The protein below binds the small molecule below.
Small molecule (SMILES): CC(=O)N[C@H]1[C@H](O[C@H]2[C@H](O)[C@@H](NC(C)=O)CO[C@@H]2CO)O[C@H](CO)[C@@H](O)[C@@H]1O

Sequence of chain 1.B:
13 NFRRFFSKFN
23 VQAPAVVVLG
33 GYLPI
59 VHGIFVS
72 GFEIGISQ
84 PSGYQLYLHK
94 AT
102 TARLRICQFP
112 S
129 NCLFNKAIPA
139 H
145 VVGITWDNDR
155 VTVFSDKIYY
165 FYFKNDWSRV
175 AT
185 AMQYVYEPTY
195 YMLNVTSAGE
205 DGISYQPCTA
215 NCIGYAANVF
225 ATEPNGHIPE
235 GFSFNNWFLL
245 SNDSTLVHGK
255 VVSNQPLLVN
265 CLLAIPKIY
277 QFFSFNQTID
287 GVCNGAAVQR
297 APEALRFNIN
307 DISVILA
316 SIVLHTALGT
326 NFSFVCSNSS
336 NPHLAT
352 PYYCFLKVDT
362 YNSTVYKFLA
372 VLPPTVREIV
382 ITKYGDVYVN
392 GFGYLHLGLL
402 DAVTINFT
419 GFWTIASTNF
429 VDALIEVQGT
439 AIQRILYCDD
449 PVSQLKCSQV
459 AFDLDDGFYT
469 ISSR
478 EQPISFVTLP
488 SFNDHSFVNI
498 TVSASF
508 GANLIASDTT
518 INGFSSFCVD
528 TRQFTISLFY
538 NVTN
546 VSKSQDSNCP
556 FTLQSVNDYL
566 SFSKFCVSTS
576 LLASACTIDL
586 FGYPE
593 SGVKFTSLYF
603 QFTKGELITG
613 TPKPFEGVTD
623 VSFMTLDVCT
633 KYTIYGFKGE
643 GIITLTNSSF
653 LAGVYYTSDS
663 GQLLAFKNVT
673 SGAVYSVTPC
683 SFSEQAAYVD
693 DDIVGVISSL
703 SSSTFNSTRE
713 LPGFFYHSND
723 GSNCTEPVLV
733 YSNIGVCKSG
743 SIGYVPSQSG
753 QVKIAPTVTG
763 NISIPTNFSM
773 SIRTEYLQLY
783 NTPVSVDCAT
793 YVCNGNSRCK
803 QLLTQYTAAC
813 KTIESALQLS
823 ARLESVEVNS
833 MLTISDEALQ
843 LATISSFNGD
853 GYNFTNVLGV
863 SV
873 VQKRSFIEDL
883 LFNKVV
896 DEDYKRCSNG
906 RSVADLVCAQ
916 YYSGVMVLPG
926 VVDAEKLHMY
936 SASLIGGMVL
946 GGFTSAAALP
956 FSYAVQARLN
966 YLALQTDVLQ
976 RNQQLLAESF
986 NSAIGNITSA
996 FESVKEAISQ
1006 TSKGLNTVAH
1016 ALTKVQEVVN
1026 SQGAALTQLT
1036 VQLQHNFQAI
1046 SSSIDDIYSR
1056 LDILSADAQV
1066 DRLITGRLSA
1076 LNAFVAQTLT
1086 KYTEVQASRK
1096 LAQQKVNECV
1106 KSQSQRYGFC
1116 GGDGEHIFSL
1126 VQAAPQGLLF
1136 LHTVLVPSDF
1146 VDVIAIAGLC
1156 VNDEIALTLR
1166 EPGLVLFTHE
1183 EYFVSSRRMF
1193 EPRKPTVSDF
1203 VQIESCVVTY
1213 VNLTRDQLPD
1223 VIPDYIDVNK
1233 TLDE

Binding-site contacts:
Ligand atom O7 contacts residue SER724 of chain 1.B at 3.3 Å.
Ligand atom O7 contacts residue GLY723 of chain 1.B at 3.8 Å.
Ligand atom C7 contacts residue ARG711 of chain 1.B at 4.1 Å.
Ligand atom N2 contacts residue ARG711 of chain 1.B at 3.8 Å.
Ligand atom C7 contacts residue ASN725 of chain 1.B at 3.5 Å.
Ligand atom C8 contacts residue GLY723 of chain 1.B at 3.4 Å.
Ligand atom N2 contacts residue ASN725 of chain 1.B at 2.9 Å (h-bond).
Ligand atom C7 contacts residue SER724 of chain 1.B at 4.1 Å.
Ligand atom C2 contacts residue ASN725 of chain 1.B at 2.4 Å.
Ligand atom C1 contacts residue ASN725 of chain 1.B at 1.4 Å.
Ligand atom C5 contacts residue ASN725 of chain 1.B at 3.7 Å.
Ligand atom C4 contacts residue ASN725 of chain 1.B at 4.2 Å.
Ligand atom C3 contacts residue ASN725 of chain 1.B at 3.8 Å.
Ligand atom C7 contacts residue GLY723 of chain 1.B at 4.0 Å.
Ligand atom O7 contacts residue ASN725 of chain 1.B at 3.0 Å (h-bond).
Ligand atom O5 contacts residue ASN725 of chain 1.B at 2.4 Å (h-bond).
Ligand atom C8 contacts residue ARG711 of chain 1.B at 3.6 Å.